Sequence of chain 1.B:
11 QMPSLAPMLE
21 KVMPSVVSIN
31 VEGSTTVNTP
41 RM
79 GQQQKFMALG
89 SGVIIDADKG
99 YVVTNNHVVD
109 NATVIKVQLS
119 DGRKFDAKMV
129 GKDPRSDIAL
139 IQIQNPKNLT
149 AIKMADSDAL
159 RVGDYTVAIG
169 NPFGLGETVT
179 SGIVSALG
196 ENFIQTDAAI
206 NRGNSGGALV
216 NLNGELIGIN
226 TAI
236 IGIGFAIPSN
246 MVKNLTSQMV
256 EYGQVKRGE

Sequence of chain 2.B:
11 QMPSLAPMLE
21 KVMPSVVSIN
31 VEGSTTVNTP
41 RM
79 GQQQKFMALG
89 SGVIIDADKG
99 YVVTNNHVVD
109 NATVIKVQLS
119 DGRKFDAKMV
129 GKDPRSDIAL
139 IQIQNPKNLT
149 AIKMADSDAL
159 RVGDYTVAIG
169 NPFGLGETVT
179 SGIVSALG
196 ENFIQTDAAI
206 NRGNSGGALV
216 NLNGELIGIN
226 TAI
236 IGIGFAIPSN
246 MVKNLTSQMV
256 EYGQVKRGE

Binding-site contacts:
Ligand atom C3 contacts residue THR176 of chain 1.B at 3.5 Å.
Ligand atom C2' contacts residue PRO170 of chain 1.B at 4.3 Å (hydrophobic).
Ligand atom C3' contacts residue ASN209 of chain 1.B at 3.6 Å.
Ligand atom C2' contacts residue ILE238 of chain 2.B at 4.1 Å (hydrophobic).
Ligand atom C1' contacts residue GLY237 of chain 2.B at 4.3 Å.
Ligand atom C2' contacts residue GLY237 of chain 2.B at 3.3 Å.
Ligand atom C3' contacts residue ARG207 of chain 1.B at 3.8 Å.
Ligand atom C1 contacts residue SER210 of chain 1.B at 3.3 Å.
Ligand atom O2P contacts residue ILE205 of chain 1.B at 3.6 Å.
Ligand atom C2 contacts residue THR176 of chain 1.B at 3.9 Å.
Ligand atom C2' contacts residue PHE171 of chain 1.B at 4.4 Å (hydrophobic).
Ligand atom O3P contacts residue ALA204 of chain 1.B at 3.4 Å.
Ligand atom P contacts residue ASN209 of chain 1.B at 4.2 Å.
Ligand atom C1 contacts residue THR176 of chain 1.B at 4.4 Å.
Ligand atom C2 contacts residue THR178 of chain 1.B at 3.5 Å.
Ligand atom O1P contacts residue SER210 of chain 1.B at 2.8 Å (h-bond).
Ligand atom C3' contacts residue SER210 of chain 1.B at 3.6 Å.
Ligand atom O3P contacts residue SER210 of chain 1.B at 2.4 Å (h-bond).
Ligand atom C1 contacts residue GLY168 of chain 1.B at 4.4 Å.
Ligand atom O1P contacts residue ALA204 of chain 1.B at 4.4 Å.
Ligand atom C2 contacts residue ILE167 of chain 1.B at 4.0 Å (hydrophobic).
Ligand atom P contacts residue SER210 of chain 1.B at 1.6 Å.
Ligand atom C3 contacts residue SER210 of chain 1.B at 4.0 Å.
Ligand atom O2P contacts residue SER210 of chain 1.B at 2.5 Å (h-bond).
Ligand atom C3 contacts residue GLY168 of chain 1.B at 4.2 Å.
Ligand atom C2 contacts residue ALA166 of chain 1.B at 3.5 Å (hydrophobic).
Ligand atom C2' contacts residue SER210 of chain 1.B at 4.4 Å.
Ligand atom C1' contacts residue ASN209 of chain 1.B at 4.2 Å.
Ligand atom O1P contacts residue THR178 of chain 1.B at 4.1 Å.
Ligand atom C1' contacts residue PRO170 of chain 1.B at 3.9 Å (hydrophobic).
Ligand atom C1' contacts residue SER210 of chain 1.B at 3.1 Å.
Ligand atom C3 contacts residue ASN209 of chain 1.B at 4.5 Å.
Ligand atom C2 contacts residue GLY168 of chain 1.B at 3.9 Å.
Ligand atom P contacts residue ILE205 of chain 1.B at 4.1 Å.
Ligand atom C3' contacts residue ILE205 of chain 1.B at 3.5 Å (hydrophobic).
Ligand atom C1 contacts residue THR178 of chain 1.B at 4.5 Å.
Ligand atom C3' contacts residue GLY237 of chain 2.B at 4.3 Å.
Ligand atom C3 contacts residue PRO170 of chain 1.B at 3.5 Å (hydrophobic).
Ligand atom C1' contacts residue ILE205 of chain 1.B at 4.2 Å (hydrophobic).
Ligand atom O3P contacts residue ILE205 of chain 1.B at 2.9 Å (h-bond).

The protein below binds the small molecule below.
Small molecule (SMILES): CC(C)O[PH](=O)OC(C)C